This small molecule binds to this protein.
Small molecule (SMILES): CN(C)Cc1ccc(OCc2ccc3ccc(N)nc3c2)cc1

Sequence of chain 2.A:
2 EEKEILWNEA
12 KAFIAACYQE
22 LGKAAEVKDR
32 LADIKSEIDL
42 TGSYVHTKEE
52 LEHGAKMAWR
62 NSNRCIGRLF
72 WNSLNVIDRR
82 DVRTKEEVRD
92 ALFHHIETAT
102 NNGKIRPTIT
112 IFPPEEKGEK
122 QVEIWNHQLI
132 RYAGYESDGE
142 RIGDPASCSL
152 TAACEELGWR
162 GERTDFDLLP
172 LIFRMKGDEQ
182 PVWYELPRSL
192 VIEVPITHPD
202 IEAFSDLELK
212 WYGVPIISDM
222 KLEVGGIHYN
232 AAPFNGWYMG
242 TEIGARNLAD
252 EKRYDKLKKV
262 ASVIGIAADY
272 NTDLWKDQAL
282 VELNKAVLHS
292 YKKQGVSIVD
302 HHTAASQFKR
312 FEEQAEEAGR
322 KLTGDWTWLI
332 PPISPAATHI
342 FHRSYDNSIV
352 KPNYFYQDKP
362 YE

Binding-site contacts:
Ligand atom C24 contacts residue HIS128 of chain 2.A at 3.8 Å.
Ligand atom C02 contacts residue GLU243 of chain 2.A at 3.5 Å.
Ligand atom N01 contacts residue HEM1 of chain 2.B at 3.7 Å.
Ligand atom C09 contacts residue HEM1 of chain 2.B at 3.5 Å.
Ligand atom N02 contacts residue GLU243 of chain 2.A at 2.7 Å (salt-bridge).
Ligand atom C07 contacts residue HEM1 of chain 2.B at 3.5 Å.
Ligand atom C21 contacts residue HIS128 of chain 2.A at 3.8 Å.
Ligand atom C09 contacts residue GLU243 of chain 2.A at 3.5 Å.
Ligand atom N28 contacts residue TYR357 of chain 2.A at 3.9 Å.
Ligand atom N02 contacts residue HEM1 of chain 2.B at 3.7 Å.
Ligand atom C05 contacts residue HEM1 of chain 2.B at 3.6 Å.
Ligand atom O12 contacts residue ILE218 of chain 2.A at 3.7 Å.
Ligand atom C21 contacts residue HEM1 of chain 2.B at 3.2 Å.
Ligand atom N02 contacts residue MET240 of chain 2.A at 3.9 Å.
Ligand atom C10 contacts residue HEM1 of chain 2.B at 3.8 Å.
Ligand atom C02 contacts residue HEM1 of chain 2.B at 3.6 Å.
Ligand atom C06 contacts residue PHE235 of chain 2.A at 3.6 Å (hydrophobic).
Ligand atom C26 contacts residue HEM1 of chain 2.B at 3.4 Å.
Ligand atom C02 contacts residue TRP238 of chain 2.A at 3.8 Å (hydrophobic).
Ligand atom N02 contacts residue TRP238 of chain 2.A at 2.8 Å (h-bond).
Ligand atom C03 contacts residue HEM1 of chain 2.B at 3.1 Å.
Ligand atom C11 contacts residue HEM1 of chain 2.B at 3.8 Å.
Ligand atom N02 contacts residue PRO216 of chain 2.A at 3.9 Å.
Ligand atom C24 contacts residue TYR357 of chain 2.A at 3.8 Å (hydrophobic).
Ligand atom C25 contacts residue HEM1 of chain 2.B at 3.7 Å.
Ligand atom C22 contacts residue HIS128 of chain 2.A at 3.5 Å.
Ligand atom C23 contacts residue HEM1 of chain 2.B at 3.9 Å.
Ligand atom C10 contacts residue GLU243 of chain 2.A at 3.5 Å.
Ligand atom C07 contacts residue ILE218 of chain 2.A at 3.6 Å (hydrophobic).
Ligand atom C22 contacts residue HEM1 of chain 2.B at 3.5 Å.
Ligand atom N02 contacts residue TYR239 of chain 2.A at 3.5 Å.
Ligand atom C04 contacts residue HEM1 of chain 2.B at 3.3 Å.
Ligand atom C23 contacts residue TYR357 of chain 2.A at 3.5 Å (hydrophobic).
Ligand atom C08 contacts residue ILE218 of chain 2.A at 3.9 Å (hydrophobic).
Ligand atom O12 contacts residue HEM1 of chain 2.B at 3.5 Å.
Ligand atom C23 contacts residue HIS128 of chain 2.A at 3.5 Å.
Ligand atom N01 contacts residue GLU243 of chain 2.A at 2.7 Å (salt-bridge).
Ligand atom C08 contacts residue HEM1 of chain 2.B at 3.9 Å.
Ligand atom C06 contacts residue ILE218 of chain 2.A at 3.8 Å (hydrophobic).
Ligand atom C06 contacts residue HEM1 of chain 2.B at 3.3 Å.